This small molecule binds to this protein.
Small molecule (SMILES): CC(=O)N[C@@H]1[C@@H](O)[C@H](O)[C@@H](CO)O[C@H]1O

Sequence of chain 2.A:
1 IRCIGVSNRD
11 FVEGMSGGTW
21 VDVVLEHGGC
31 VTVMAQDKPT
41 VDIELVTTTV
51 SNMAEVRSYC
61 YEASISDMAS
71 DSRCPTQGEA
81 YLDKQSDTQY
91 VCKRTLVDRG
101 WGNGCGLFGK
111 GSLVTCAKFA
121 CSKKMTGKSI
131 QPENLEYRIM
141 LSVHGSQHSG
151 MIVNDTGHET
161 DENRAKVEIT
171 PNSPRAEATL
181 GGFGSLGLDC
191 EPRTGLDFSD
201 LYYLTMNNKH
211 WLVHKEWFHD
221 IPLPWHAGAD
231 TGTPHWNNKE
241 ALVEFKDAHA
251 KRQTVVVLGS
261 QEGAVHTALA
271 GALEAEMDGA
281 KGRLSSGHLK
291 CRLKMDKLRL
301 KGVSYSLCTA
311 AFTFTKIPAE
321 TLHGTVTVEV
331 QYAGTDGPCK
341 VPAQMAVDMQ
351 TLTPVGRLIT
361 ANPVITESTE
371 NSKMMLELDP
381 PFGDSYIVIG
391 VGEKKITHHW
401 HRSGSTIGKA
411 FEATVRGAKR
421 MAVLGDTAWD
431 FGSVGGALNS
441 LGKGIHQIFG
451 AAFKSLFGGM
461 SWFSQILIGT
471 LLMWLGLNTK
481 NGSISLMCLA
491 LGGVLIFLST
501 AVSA

Binding-site contacts:
Ligand atom O7 contacts residue ASN154 of chain 2.A at 2.7 Å (h-bond).
Ligand atom C8 contacts residue ILE152 of chain 2.A at 4.3 Å (hydrophobic).
Ligand atom C4 contacts residue THR160 of chain 2.A at 3.6 Å.
Ligand atom O6 contacts residue HIS158 of chain 2.A at 3.4 Å (h-bond).
Ligand atom O7 contacts residue THR160 of chain 2.A at 2.5 Å.
Ligand atom C5 contacts residue ASN154 of chain 2.A at 3.8 Å.
Ligand atom N2 contacts residue ASN154 of chain 2.A at 3.0 Å (h-bond).
Ligand atom C6 contacts residue THR160 of chain 2.A at 3.7 Å.
Ligand atom O7 contacts residue ASP161 of chain 2.A at 3.7 Å.
Ligand atom C2 contacts residue ASN154 of chain 2.A at 2.5 Å.
Ligand atom C4 contacts residue ASN154 of chain 2.A at 4.3 Å.
Ligand atom C3 contacts residue THR160 of chain 2.A at 3.9 Å.
Ligand atom C3 contacts residue ASN154 of chain 2.A at 3.9 Å.
Ligand atom C8 contacts residue ASN154 of chain 2.A at 4.1 Å.
Ligand atom O5 contacts residue HIS158 of chain 2.A at 3.8 Å.
Ligand atom C1 contacts residue ASN154 of chain 2.A at 1.6 Å.
Ligand atom O5 contacts residue THR160 of chain 2.A at 3.2 Å.
Ligand atom C5 contacts residue THR160 of chain 2.A at 3.7 Å.
Ligand atom N2 contacts residue THR160 of chain 2.A at 3.5 Å.
Ligand atom C7 contacts residue ASN154 of chain 2.A at 3.0 Å.
Ligand atom O3 contacts residue THR160 of chain 2.A at 4.3 Å.
Ligand atom C1 contacts residue THR160 of chain 2.A at 3.0 Å.
Ligand atom C6 contacts residue HIS158 of chain 2.A at 4.0 Å.
Ligand atom C7 contacts residue THR160 of chain 2.A at 3.4 Å.
Ligand atom C2 contacts residue THR160 of chain 2.A at 2.7 Å.
Ligand atom C8 contacts residue VAL153 of chain 2.A at 4.4 Å (hydrophobic).
Ligand atom O5 contacts residue ASN154 of chain 2.A at 2.4 Å (h-bond).